Sequence of chain 1.B:
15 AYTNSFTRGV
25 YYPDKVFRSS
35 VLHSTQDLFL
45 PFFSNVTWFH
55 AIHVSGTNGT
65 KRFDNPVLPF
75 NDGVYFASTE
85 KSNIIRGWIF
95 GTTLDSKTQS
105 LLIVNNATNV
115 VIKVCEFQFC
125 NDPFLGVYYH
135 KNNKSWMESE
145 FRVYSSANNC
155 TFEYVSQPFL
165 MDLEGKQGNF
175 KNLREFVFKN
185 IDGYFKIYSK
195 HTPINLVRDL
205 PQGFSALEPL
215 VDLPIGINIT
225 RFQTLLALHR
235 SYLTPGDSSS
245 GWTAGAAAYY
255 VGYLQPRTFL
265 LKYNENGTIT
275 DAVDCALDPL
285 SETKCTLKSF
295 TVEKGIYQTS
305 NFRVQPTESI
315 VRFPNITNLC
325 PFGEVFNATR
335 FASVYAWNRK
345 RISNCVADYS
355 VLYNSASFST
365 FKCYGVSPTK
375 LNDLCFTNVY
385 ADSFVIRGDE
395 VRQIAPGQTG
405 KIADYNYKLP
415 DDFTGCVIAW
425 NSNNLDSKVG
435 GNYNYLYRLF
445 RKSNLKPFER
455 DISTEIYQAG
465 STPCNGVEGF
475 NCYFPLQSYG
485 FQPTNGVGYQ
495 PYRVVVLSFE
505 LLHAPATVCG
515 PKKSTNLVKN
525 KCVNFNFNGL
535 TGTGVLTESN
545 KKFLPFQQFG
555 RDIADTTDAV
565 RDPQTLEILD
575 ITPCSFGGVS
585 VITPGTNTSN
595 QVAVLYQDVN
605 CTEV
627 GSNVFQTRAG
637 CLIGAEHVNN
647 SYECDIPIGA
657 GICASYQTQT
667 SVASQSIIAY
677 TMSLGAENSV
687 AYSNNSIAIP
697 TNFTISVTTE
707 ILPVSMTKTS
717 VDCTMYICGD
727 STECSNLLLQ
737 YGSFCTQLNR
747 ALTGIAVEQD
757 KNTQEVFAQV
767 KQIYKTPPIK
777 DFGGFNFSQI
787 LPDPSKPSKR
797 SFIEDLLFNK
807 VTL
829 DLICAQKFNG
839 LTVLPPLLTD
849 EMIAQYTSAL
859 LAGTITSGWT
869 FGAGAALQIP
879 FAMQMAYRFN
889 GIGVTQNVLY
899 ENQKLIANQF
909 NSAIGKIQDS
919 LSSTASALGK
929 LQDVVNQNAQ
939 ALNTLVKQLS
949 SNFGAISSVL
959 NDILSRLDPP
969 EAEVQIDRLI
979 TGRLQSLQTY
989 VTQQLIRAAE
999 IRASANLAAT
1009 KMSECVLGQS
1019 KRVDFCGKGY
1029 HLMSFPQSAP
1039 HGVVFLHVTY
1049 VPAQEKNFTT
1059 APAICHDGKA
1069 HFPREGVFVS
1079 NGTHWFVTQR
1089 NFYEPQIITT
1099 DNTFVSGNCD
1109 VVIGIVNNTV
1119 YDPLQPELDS

Binding-site contacts:
Ligand atom C3 contacts residue LEU903 of chain 1.B at 3.8 Å (hydrophobic).
Ligand atom C3 contacts residue ASN698 of chain 1.B at 3.8 Å.
Ligand atom C6 contacts residue GLN907 of chain 1.B at 4.3 Å.
Ligand atom O4 contacts residue LEU903 of chain 1.B at 3.5 Å.
Ligand atom N2 contacts residue ASN698 of chain 1.B at 2.9 Å (h-bond).
Ligand atom O5 contacts residue LEU903 of chain 1.B at 4.3 Å.
Ligand atom C4 contacts residue ASN698 of chain 1.B at 4.2 Å.
Ligand atom O5 contacts residue GLN907 of chain 1.B at 4.3 Å.
Ligand atom C4 contacts residue LEU903 of chain 1.B at 4.3 Å (hydrophobic).
Ligand atom C7 contacts residue ASN698 of chain 1.B at 3.5 Å.
Ligand atom O7 contacts residue LEU903 of chain 1.B at 3.4 Å.
Ligand atom O5 contacts residue ASN698 of chain 1.B at 2.4 Å (h-bond).
Ligand atom C5 contacts residue ASN698 of chain 1.B at 3.7 Å.
Ligand atom C1 contacts residue ASN698 of chain 1.B at 1.4 Å.
Ligand atom C7 contacts residue LEU903 of chain 1.B at 4.4 Å (hydrophobic).
Ligand atom C2 contacts residue LEU903 of chain 1.B at 4.2 Å (hydrophobic).
Ligand atom C5 contacts residue GLN907 of chain 1.B at 3.7 Å.
Ligand atom O7 contacts residue ASN906 of chain 1.B at 3.9 Å.
Ligand atom C2 contacts residue ASN698 of chain 1.B at 2.4 Å.
Ligand atom O7 contacts residue ASN698 of chain 1.B at 3.7 Å.
Ligand atom C1 contacts residue LEU903 of chain 1.B at 4.2 Å (hydrophobic).
Ligand atom O3 contacts residue LEU903 of chain 1.B at 3.8 Å.
Ligand atom O7 contacts residue GLN1052 of chain 1.B at 4.4 Å.
Ligand atom C1 contacts residue GLN907 of chain 1.B at 4.4 Å.

The protein below binds the small molecule below.
Small molecule (SMILES): CC(=O)N[C@H]1[C@H](O[C@H]2[C@H](O)[C@@H](NC(C)=O)CO[C@@H]2CO)O[C@H](CO)[C@@H](O)[C@@H]1O